A small-molecule ligand and the protein it binds are described below.
Small molecule (SMILES): CC(=O)N[C@H]1[C@H](O[C@H]2[C@H](O)[C@@H](NC(C)=O)CO[C@@H]2CO)O[C@H](CO)[C@@H](O)[C@@H]1O

Binding-site contacts:
Ligand atom C2 contacts residue ASN19 of chain 1.A at 2.5 Å.
Ligand atom C1 contacts residue ASN19 of chain 1.A at 1.4 Å.
Ligand atom C4 contacts residue ASN19 of chain 1.A at 4.2 Å.
Ligand atom O7 contacts residue ASN19 of chain 1.A at 3.4 Å (h-bond).
Ligand atom C1 contacts residue THR21 of chain 1.A at 3.8 Å.
Ligand atom O5 contacts residue TRP22 of chain 1.A at 4.2 Å.
Ligand atom C7 contacts residue THR21 of chain 1.A at 3.8 Å.
Ligand atom C3 contacts residue ASN19 of chain 1.A at 3.8 Å.
Ligand atom N2 contacts residue ASN19 of chain 1.A at 2.9 Å (h-bond).
Ligand atom C2 contacts residue THR21 of chain 1.A at 3.8 Å.
Ligand atom C7 contacts residue ASN19 of chain 1.A at 3.4 Å.
Ligand atom C5 contacts residue ASN19 of chain 1.A at 3.7 Å.
Ligand atom C8 contacts residue ASN19 of chain 1.A at 4.5 Å.
Ligand atom C1 contacts residue TRP22 of chain 1.A at 4.1 Å (hydrophobic).
Ligand atom O5 contacts residue ASN19 of chain 1.A at 2.4 Å (h-bond).
Ligand atom N2 contacts residue THR21 of chain 1.A at 3.0 Å (h-bond).
Ligand atom C8 contacts residue THR21 of chain 1.A at 3.6 Å.
Ligand atom O6 contacts residue TRP22 of chain 1.A at 3.8 Å.
Ligand atom C3 contacts residue THR21 of chain 1.A at 4.3 Å.

Sequence of chain 1.A:
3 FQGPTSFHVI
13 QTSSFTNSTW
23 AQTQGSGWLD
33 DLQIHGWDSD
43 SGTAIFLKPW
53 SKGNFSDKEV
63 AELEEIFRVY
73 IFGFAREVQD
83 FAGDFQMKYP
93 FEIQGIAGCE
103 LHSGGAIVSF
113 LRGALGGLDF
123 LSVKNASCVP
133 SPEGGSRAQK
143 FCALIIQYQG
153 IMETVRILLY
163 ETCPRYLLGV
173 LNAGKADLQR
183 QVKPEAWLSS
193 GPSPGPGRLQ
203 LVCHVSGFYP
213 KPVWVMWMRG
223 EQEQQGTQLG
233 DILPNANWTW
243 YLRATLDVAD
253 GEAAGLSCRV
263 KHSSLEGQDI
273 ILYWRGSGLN